The small molecule below binds the protein below.
Small molecule (SMILES): O=c1[nH]cnc2c1ncn2[C@@H]1O[C@H](COP(=O)(O)O)[C@@H](O)[C@H]1O

Sequence of chain 4.A:
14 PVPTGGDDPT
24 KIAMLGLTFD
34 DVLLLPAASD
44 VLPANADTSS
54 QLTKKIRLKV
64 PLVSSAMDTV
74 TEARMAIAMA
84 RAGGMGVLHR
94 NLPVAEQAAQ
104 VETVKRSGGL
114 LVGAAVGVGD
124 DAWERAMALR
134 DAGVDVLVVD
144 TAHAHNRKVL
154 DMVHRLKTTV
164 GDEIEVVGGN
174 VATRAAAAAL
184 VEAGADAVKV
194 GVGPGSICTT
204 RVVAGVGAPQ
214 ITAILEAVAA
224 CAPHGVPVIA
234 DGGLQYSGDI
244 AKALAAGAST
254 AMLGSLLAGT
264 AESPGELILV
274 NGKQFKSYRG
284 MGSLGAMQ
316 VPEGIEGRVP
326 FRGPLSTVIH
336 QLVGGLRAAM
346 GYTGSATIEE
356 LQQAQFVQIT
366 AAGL

Binding-site contacts:
Ligand atom C5 contacts residue 6G11 of chain 4.B at 3.7 Å.
Ligand atom C3' contacts residue ASP234 of chain 4.A at 3.5 Å.
Ligand atom O6 contacts residue 6G11 of chain 4.B at 3.2 Å (h-bond).
Ligand atom C2 contacts residue 6G11 of chain 4.B at 3.2 Å.
Ligand atom O2P contacts residue SER258 of chain 4.A at 3.0 Å (h-bond).
Ligand atom C4 contacts residue ILE200 of chain 4.A at 3.7 Å (hydrophobic).
Ligand atom O5' contacts residue GLY198 of chain 4.A at 3.6 Å.
Ligand atom O2P contacts residue TYR281 of chain 4.A at 2.6 Å (h-bond).
Ligand atom C8 contacts residue MET70 of chain 4.A at 3.6 Å (hydrophobic).
Ligand atom O5' contacts residue GLY235 of chain 4.A at 3.6 Å.
Ligand atom O2' contacts residue ASP234 of chain 4.A at 2.7 Å (salt-bridge).
Ligand atom C6 contacts residue GLY285 of chain 4.A at 3.6 Å.
Ligand atom O2' contacts residue 6G11 of chain 4.B at 3.4 Å.
Ligand atom C5 contacts residue MET284 of chain 4.A at 3.7 Å (hydrophobic).
Ligand atom C2 contacts residue GLU318 of chain 4.A at 3.4 Å.
Ligand atom O1P contacts residue GLY198 of chain 4.A at 3.6 Å.
Ligand atom C4' contacts residue ASP234 of chain 4.A at 3.5 Å.
Ligand atom C5 contacts residue ILE200 of chain 4.A at 3.4 Å (hydrophobic).
Ligand atom N3 contacts residue 6G11 of chain 4.B at 3.4 Å.
Ligand atom O2P contacts residue SER199 of chain 4.A at 2.8 Å (h-bond).
Ligand atom N7 contacts residue MET284 of chain 4.A at 3.0 Å (h-bond).
Ligand atom C6 contacts residue GLU318 of chain 4.A at 3.6 Å.
Ligand atom O6 contacts residue MET284 of chain 4.A at 3.3 Å (h-bond).
Ligand atom N1 contacts residue GLU318 of chain 4.A at 2.6 Å (salt-bridge).
Ligand atom O3P contacts residue SER258 of chain 4.A at 3.3 Å (h-bond).
Ligand atom O1P contacts residue SER199 of chain 4.A at 2.9 Å (h-bond).
Ligand atom O6 contacts residue GLY285 of chain 4.A at 2.7 Å (h-bond).
Ligand atom O3P contacts residue GLY257 of chain 4.A at 3.0 Å (h-bond).
Ligand atom O6 contacts residue GLY319 of chain 4.A at 3.3 Å.
Ligand atom C2 contacts residue CYS201 of chain 4.A at 3.3 Å (hydrophobic).
Ligand atom O6 contacts residue GLY283 of chain 4.A at 3.1 Å.
Ligand atom O3' contacts residue ASP234 of chain 4.A at 2.6 Å (salt-bridge).
Ligand atom C6 contacts residue 6G11 of chain 4.B at 2.9 Å.
Ligand atom O3' contacts residue SER68 of chain 4.A at 2.8 Å (h-bond).
Ligand atom C3' contacts residue SER68 of chain 4.A at 3.6 Å.
Ligand atom P contacts residue TYR281 of chain 4.A at 3.7 Å.
Ligand atom O1P contacts residue GLY236 of chain 4.A at 3.0 Å (h-bond).
Ligand atom N1 contacts residue 6G11 of chain 4.B at 2.8 Å (h-bond).
Ligand atom C5' contacts residue TYR281 of chain 4.A at 3.4 Å (hydrophobic).
Ligand atom N7 contacts residue GLY283 of chain 4.A at 3.6 Å.